Sequence of chain 1.A:
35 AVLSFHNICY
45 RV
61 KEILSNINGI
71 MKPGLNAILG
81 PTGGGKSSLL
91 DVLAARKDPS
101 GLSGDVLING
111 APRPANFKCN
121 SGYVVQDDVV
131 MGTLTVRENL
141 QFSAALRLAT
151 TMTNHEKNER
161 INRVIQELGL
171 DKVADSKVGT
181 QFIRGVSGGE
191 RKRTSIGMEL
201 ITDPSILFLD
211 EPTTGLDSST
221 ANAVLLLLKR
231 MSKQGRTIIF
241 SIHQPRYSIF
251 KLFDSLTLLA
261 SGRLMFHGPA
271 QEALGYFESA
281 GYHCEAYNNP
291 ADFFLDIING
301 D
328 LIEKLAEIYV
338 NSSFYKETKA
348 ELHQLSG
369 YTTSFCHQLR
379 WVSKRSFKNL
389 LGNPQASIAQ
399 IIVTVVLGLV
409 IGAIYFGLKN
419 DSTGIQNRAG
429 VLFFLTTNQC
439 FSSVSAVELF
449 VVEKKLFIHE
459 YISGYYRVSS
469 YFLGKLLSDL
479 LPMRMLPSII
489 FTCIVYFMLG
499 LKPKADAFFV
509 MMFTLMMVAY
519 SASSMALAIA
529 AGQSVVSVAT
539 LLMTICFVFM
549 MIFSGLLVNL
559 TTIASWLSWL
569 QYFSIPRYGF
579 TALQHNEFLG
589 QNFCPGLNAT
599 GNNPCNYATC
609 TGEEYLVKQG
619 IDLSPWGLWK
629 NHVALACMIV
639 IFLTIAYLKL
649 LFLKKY

The protein below binds the small molecule below.
Small molecule (SMILES): COc1cc2c(cc1OC)CN(CCc1ccc(NC(=O)c3cc(OC)c(OC)cc3NC(=O)c3cnc4ccccc4c3)cc1)CC2

Sequence of chain 1.F:
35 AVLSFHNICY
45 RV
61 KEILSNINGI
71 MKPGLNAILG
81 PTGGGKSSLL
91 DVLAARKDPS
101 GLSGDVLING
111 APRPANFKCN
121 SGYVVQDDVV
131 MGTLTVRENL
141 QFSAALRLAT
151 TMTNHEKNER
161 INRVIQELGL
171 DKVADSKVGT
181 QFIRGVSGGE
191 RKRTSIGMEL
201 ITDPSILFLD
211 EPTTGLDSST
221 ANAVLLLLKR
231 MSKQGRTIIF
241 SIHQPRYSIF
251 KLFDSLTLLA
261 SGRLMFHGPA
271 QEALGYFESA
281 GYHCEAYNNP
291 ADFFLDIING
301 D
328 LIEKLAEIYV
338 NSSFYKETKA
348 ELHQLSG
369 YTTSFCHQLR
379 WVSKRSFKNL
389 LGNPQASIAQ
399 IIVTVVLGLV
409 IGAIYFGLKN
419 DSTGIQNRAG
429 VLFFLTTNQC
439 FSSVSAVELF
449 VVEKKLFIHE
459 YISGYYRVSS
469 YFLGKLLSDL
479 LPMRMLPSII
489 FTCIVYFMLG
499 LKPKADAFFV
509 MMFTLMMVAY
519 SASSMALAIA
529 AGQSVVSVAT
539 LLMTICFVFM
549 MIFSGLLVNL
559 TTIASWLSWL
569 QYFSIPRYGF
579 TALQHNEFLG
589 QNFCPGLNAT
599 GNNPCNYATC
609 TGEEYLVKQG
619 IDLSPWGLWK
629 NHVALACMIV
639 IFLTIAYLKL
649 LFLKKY

Binding-site contacts:
Ligand atom O32 contacts residue PHE439 of chain 1.F at 2.9 Å (h-bond).
Ligand atom C17 contacts residue PHE439 of chain 1.A at 3.7 Å (hydrophobic).
Ligand atom C10 contacts residue PHE432 of chain 1.A at 3.6 Å (hydrophobic).
Ligand atom C09 contacts residue PHE432 of chain 1.A at 3.8 Å (hydrophobic).
Ligand atom N08 contacts residue THR435 of chain 1.A at 3.3 Å.
Ligand atom C14 contacts residue MET549 of chain 1.A at 3.5 Å (hydrophobic).
Ligand atom C37 contacts residue PHE439 of chain 1.A at 3.6 Å (hydrophobic).
Ligand atom C31 contacts residue PHE439 of chain 1.F at 4.0 Å (hydrophobic).
Ligand atom C01 contacts residue ASN436 of chain 1.A at 3.2 Å.
Ligand atom C25 contacts residue ASN436 of chain 1.F at 3.1 Å.
Ligand atom O45 contacts residue SER440 of chain 1.F at 3.7 Å.
Ligand atom N30 contacts residue THR542 of chain 1.A at 3.6 Å.
Ligand atom C38 contacts residue VAL442 of chain 1.A at 3.9 Å (hydrophobic).
Ligand atom C24 contacts residue PHE439 of chain 1.F at 3.9 Å (hydrophobic).
Ligand atom C06 contacts residue PHE439 of chain 1.A at 3.9 Å (hydrophobic).
Ligand atom C05 contacts residue PHE439 of chain 1.A at 3.7 Å (hydrophobic).
Ligand atom C46 contacts residue ASN436 of chain 1.F at 3.4 Å.
Ligand atom C20 contacts residue MET549 of chain 1.A at 3.6 Å (hydrophobic).
Ligand atom C26 contacts residue ASN436 of chain 1.F at 3.4 Å.
Ligand atom C14 contacts residue MET549 of chain 1.F at 3.7 Å (hydrophobic).
Ligand atom N21 contacts residue VAL546 of chain 1.A at 4.0 Å.
Ligand atom C37 contacts residue VAL442 of chain 1.A at 3.7 Å (hydrophobic).
Ligand atom N21 contacts residue PHE439 of chain 1.F at 3.8 Å.
Ligand atom C22 contacts residue PHE439 of chain 1.F at 3.7 Å (hydrophobic).
Ligand atom C42 contacts residue THR542 of chain 1.F at 3.9 Å.
Ligand atom O45 contacts residue ASN436 of chain 1.F at 2.9 Å (h-bond).
Ligand atom C05 contacts residue VAL546 of chain 1.F at 3.8 Å (hydrophobic).
Ligand atom C13 contacts residue MET549 of chain 1.F at 3.4 Å (hydrophobic).
Ligand atom N41 contacts residue THR542 of chain 1.F at 3.3 Å.
Ligand atom C46 contacts residue LEU405 of chain 1.F at 3.8 Å (hydrophobic).
Ligand atom C06 contacts residue VAL546 of chain 1.F at 3.8 Å (hydrophobic).
Ligand atom C14 contacts residue THR435 of chain 1.A at 3.8 Å.
Ligand atom C09 contacts residue THR435 of chain 1.A at 3.5 Å.
Ligand atom C15 contacts residue MET549 of chain 1.A at 3.7 Å (hydrophobic).
Ligand atom C13 contacts residue THR435 of chain 1.A at 3.9 Å.
Ligand atom C01 contacts residue SER440 of chain 1.A at 3.5 Å.
Ligand atom C12 contacts residue ASN436 of chain 1.A at 3.2 Å.
Ligand atom C16 contacts residue PHE439 of chain 1.A at 3.5 Å (hydrophobic).
Ligand atom C34 contacts residue THR542 of chain 1.A at 3.5 Å.
Ligand atom C36 contacts residue PHE439 of chain 1.A at 3.8 Å (hydrophobic).